Sequence of chain 1.A:
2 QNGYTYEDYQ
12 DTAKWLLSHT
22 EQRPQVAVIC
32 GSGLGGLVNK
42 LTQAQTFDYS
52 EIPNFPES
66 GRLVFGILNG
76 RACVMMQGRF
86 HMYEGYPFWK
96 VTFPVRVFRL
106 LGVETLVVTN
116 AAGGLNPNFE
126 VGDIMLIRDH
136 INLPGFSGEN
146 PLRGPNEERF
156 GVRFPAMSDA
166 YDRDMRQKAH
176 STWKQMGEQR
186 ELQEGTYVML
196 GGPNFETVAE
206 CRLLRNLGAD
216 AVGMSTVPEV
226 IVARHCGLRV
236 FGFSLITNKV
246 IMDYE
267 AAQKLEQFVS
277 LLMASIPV

Binding-site contacts:
Ligand atom O3P contacts residue HIS86 of chain 1.A at 2.9 Å (h-bond).
Ligand atom N3 contacts residue MET219 of chain 1.A at 3.8 Å.
Ligand atom O6 contacts residue VAL245 of chain 1.A at 3.7 Å.
Ligand atom C10 contacts residue ALA116 of chain 1.A at 3.1 Å (hydrophobic).
Ligand atom C8 contacts residue ASN243 of chain 1.A at 3.8 Å.
Ligand atom N7 contacts residue ASN243 of chain 1.A at 3.1 Å (h-bond).
Ligand atom N3 contacts residue VAL217 of chain 1.A at 3.6 Å (h-bond).
Ligand atom C13 contacts residue ALA116 of chain 1.A at 3.5 Å (hydrophobic).
Ligand atom N2 contacts residue MET219 of chain 1.A at 3.6 Å.
Ligand atom C5 contacts residue GLY118 of chain 1.A at 3.7 Å.
Ligand atom C6 contacts residue PHE200 of chain 1.A at 3.6 Å (hydrophobic).
Ligand atom N7 contacts residue PHE200 of chain 1.A at 3.3 Å.
Ligand atom C5 contacts residue PHE200 of chain 1.A at 3.4 Å (hydrophobic).
Ligand atom N7 contacts residue GLY118 of chain 1.A at 3.5 Å (h-bond).
Ligand atom O3P contacts residue ARG84 of chain 1.A at 3.0 Å (salt-bridge).
Ligand atom N2 contacts residue VAL217 of chain 1.A at 3.3 Å.
Ligand atom F15 contacts residue SER33 of chain 1.A at 3.6 Å.
Ligand atom N1 contacts residue GLU201 of chain 1.A at 2.6 Å (salt-bridge).
Ligand atom F15 contacts residue HIS86 of chain 1.A at 3.3 Å.
Ligand atom N1 contacts residue VAL217 of chain 1.A at 3.5 Å.
Ligand atom O1P contacts residue ALA116 of chain 1.A at 3.8 Å.
Ligand atom O2P contacts residue ALA116 of chain 1.A at 3.2 Å (h-bond).
Ligand atom O1P contacts residue ARG84 of chain 1.A at 3.5 Å (salt-bridge).
Ligand atom F16 contacts residue HIS86 of chain 1.A at 3.2 Å.
Ligand atom O1P contacts residue SER220 of chain 1.A at 2.7 Å (h-bond).
Ligand atom N3 contacts residue GLY218 of chain 1.A at 3.6 Å.
Ligand atom O6 contacts residue PHE200 of chain 1.A at 3.5 Å.
Ligand atom C6 contacts residue GLU201 of chain 1.A at 3.6 Å.
Ligand atom C4 contacts residue VAL217 of chain 1.A at 3.7 Å (hydrophobic).
Ligand atom N2 contacts residue GLU201 of chain 1.A at 2.6 Å (salt-bridge).
Ligand atom C8 contacts residue ALA117 of chain 1.A at 3.8 Å (hydrophobic).
Ligand atom O1P contacts residue ASN115 of chain 1.A at 3.2 Å.
Ligand atom O3P contacts residue GLY32 of chain 1.A at 3.4 Å.
Ligand atom O6 contacts residue GLU201 of chain 1.A at 3.7 Å.
Ligand atom C14 contacts residue HIS86 of chain 1.A at 3.6 Å.
Ligand atom O2P contacts residue SER33 of chain 1.A at 3.2 Å (h-bond).
Ligand atom C2 contacts residue GLU201 of chain 1.A at 3.4 Å.
Ligand atom P contacts residue ARG84 of chain 1.A at 3.7 Å.
Ligand atom O2P contacts residue GLY32 of chain 1.A at 3.8 Å.
Ligand atom C2 contacts residue VAL217 of chain 1.A at 3.8 Å (hydrophobic).

A small-molecule ligand and the protein it binds are described below.
Small molecule (SMILES): Nc1nc2c(ncn2CCCCC(F)(F)P(=O)(O)O)c(=O)[nH]1